Sequence of chain 1.A:
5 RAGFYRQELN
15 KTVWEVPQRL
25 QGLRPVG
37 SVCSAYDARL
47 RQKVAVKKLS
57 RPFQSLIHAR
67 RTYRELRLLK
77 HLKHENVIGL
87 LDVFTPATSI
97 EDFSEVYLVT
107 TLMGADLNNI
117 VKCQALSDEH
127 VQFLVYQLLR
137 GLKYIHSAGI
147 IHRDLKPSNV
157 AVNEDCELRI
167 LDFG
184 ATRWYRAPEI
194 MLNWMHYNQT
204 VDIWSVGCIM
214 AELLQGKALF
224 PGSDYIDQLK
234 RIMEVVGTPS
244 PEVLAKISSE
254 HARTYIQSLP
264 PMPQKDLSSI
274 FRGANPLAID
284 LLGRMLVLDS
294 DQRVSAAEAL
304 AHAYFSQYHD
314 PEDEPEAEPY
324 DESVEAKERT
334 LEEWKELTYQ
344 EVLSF

Binding-site contacts:
Ligand atom C20 contacts residue GLU71 of chain 1.A at 3.7 Å.
Ligand atom C48 contacts residue MET109 of chain 1.A at 3.6 Å (hydrophobic).
Ligand atom N2 contacts residue GLU71 of chain 1.A at 3.0 Å (salt-bridge).
Ligand atom O1 contacts residue ASP168 of chain 1.A at 3.1 Å (salt-bridge).
Ligand atom C42 contacts residue PHE169 of chain 1.A at 3.5 Å (hydrophobic).
Ligand atom C25 contacts residue ARG67 of chain 1.A at 3.3 Å.
Ligand atom N12 contacts residue ASP168 of chain 1.A at 3.6 Å.
Ligand atom C32 contacts residue LEU104 of chain 1.A at 3.7 Å (hydrophobic).
Ligand atom C8 contacts residue ASP168 of chain 1.A at 3.4 Å.
Ligand atom C14 contacts residue LEU75 of chain 1.A at 3.5 Å (hydrophobic).
Ligand atom C22 contacts residue GLU71 of chain 1.A at 3.6 Å.
Ligand atom O1 contacts residue ILE84 of chain 1.A at 3.3 Å.
Ligand atom C23 contacts residue GLU71 of chain 1.A at 3.5 Å.
Ligand atom N11 contacts residue ASP168 of chain 1.A at 3.5 Å.
Ligand atom C33 contacts residue LYS53 of chain 1.A at 3.7 Å.
Ligand atom C24 contacts residue ASP168 of chain 1.A at 3.4 Å.
Ligand atom N9 contacts residue ASP168 of chain 1.A at 3.6 Å.
Ligand atom O47 contacts residue MET109 of chain 1.A at 3.1 Å (h-bond).
Ligand atom C48 contacts residue ALA51 of chain 1.A at 3.6 Å (hydrophobic).
Ligand atom C14 contacts residue ASP168 of chain 1.A at 3.6 Å.
Ligand atom C32 contacts residue THR106 of chain 1.A at 3.6 Å.
Ligand atom C18 contacts residue LEU78 of chain 1.A at 3.6 Å (hydrophobic).
Ligand atom C10 contacts residue LEU75 of chain 1.A at 3.7 Å (hydrophobic).
Ligand atom C17 contacts residue HIS148 of chain 1.A at 3.6 Å.
Ligand atom N9 contacts residue GLU71 of chain 1.A at 3.2 Å (salt-bridge).
Ligand atom C15 contacts residue GLU71 of chain 1.A at 3.7 Å.
Ligand atom C21 contacts residue GLU71 of chain 1.A at 3.5 Å.
Ligand atom C49 contacts residue ALA51 of chain 1.A at 3.5 Å (hydrophobic).
Ligand atom C1 contacts residue GLU71 of chain 1.A at 3.6 Å.
Ligand atom C3 contacts residue ILE84 of chain 1.A at 3.8 Å (hydrophobic).
Ligand atom C4 contacts residue LYS53 of chain 1.A at 3.8 Å.
Ligand atom C31 contacts residue ILE84 of chain 1.A at 3.7 Å (hydrophobic).
Ligand atom C18 contacts residue LEU74 of chain 1.A at 3.6 Å (hydrophobic).
Ligand atom C1 contacts residue ASP168 of chain 1.A at 3.4 Å.
Ligand atom O41 contacts residue VAL38 of chain 1.A at 3.5 Å.
Ligand atom C24 contacts residue GLU71 of chain 1.A at 3.5 Å.
Ligand atom C32 contacts residue LYS53 of chain 1.A at 3.7 Å.
Ligand atom N2 contacts residue ASP168 of chain 1.A at 3.8 Å.
Ligand atom O1 contacts residue LEU167 of chain 1.A at 3.3 Å.
Ligand atom C4 contacts residue ILE84 of chain 1.A at 3.6 Å (hydrophobic).

The small molecule below binds the protein below.
Small molecule (SMILES): Cc1ccc(-n2nc(C(C)(C)C)cc2NC(=O)Nc2ccc(OCCN3CCOCC3)c3ccccc23)cc1